Sequence of chain 1.D:
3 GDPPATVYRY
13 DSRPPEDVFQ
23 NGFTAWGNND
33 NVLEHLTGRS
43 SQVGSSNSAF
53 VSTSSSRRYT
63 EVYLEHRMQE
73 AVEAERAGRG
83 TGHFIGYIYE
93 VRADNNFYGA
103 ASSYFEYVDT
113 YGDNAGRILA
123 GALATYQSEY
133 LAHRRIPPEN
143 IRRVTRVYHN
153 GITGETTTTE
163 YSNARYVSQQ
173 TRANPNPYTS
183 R

This small molecule binds to this protein.
Small molecule (SMILES): NC(=O)c1cccc(N[C@H]2O[C@H](COP(=O)(O)OP(=O)(O)OC[C@H]3O[C@@H](n4cnc5c(N)ncnc54)[C@H](O)[C@@H]3O)[C@@H](O)[C@H]2O)c1

Binding-site contacts:
Ligand atom O3B contacts residue SER14 of chain 1.D at 3.3 Å (h-bond).
Ligand atom C4A contacts residue TRP28 of chain 1.D at 3.2 Å (hydrophobic).
Ligand atom O2A contacts residue SER43 of chain 1.D at 3.2 Å.
Ligand atom C1D contacts residue SER54 of chain 1.D at 3.5 Å.
Ligand atom C5N contacts residue THR55 of chain 1.D at 3.4 Å.
Ligand atom O2A contacts residue TRP28 of chain 1.D at 2.9 Å (h-bond).
Ligand atom O7N contacts residue TYR12 of chain 1.D at 2.9 Å (h-bond).
Ligand atom C8A contacts residue TRP28 of chain 1.D at 3.5 Å (hydrophobic).
Ligand atom O4B contacts residue GLN44 of chain 1.D at 3.2 Å.
Ligand atom C5A contacts residue TRP28 of chain 1.D at 3.4 Å (hydrophobic).
Ligand atom O2D contacts residue GLU131 of chain 1.D at 2.7 Å (salt-bridge).
Ligand atom N9A contacts residue TRP28 of chain 1.D at 3.3 Å.
Ligand atom N7N contacts residue TYR65 of chain 1.D at 3.5 Å.
Ligand atom N8N contacts residue GLU131 of chain 1.D at 3.2 Å (salt-bridge).
Ligand atom O2N contacts residue TYR65 of chain 1.D at 2.6 Å (h-bond).
Ligand atom O2A contacts residue GLN44 of chain 1.D at 3.0 Å (h-bond).
Ligand atom C2B contacts residue ASP13 of chain 1.D at 3.5 Å.
Ligand atom O7N contacts residue THR62 of chain 1.D at 3.5 Å.
Ligand atom N7N contacts residue ARG11 of chain 1.D at 3.4 Å (salt-bridge).
Ligand atom N7A contacts residue ARG15 of chain 1.D at 3.5 Å (salt-bridge).
Ligand atom O2B contacts residue SER14 of chain 1.D at 2.6 Å (h-bond).
Ligand atom C2D contacts residue SER54 of chain 1.D at 3.4 Å.
Ligand atom O5B contacts residue ARG11 of chain 1.D at 3.3 Å (salt-bridge).
Ligand atom N6A contacts residue THR26 of chain 1.D at 2.9 Å (h-bond).
Ligand atom C6A contacts residue ARG15 of chain 1.D at 3.3 Å.
Ligand atom C6N contacts residue TYR61 of chain 1.D at 3.5 Å (hydrophobic).
Ligand atom C5N contacts residue TYR61 of chain 1.D at 3.4 Å (hydrophobic).
Ligand atom N1A contacts residue ARG15 of chain 1.D at 3.5 Å (salt-bridge).
Ligand atom C2D contacts residue GLU131 of chain 1.D at 3.3 Å.
Ligand atom C6N contacts residue GLU131 of chain 1.D at 3.4 Å.
Ligand atom N7A contacts residue TRP28 of chain 1.D at 3.5 Å.
Ligand atom C3D contacts residue HIS37 of chain 1.D at 3.4 Å.
Ligand atom N7N contacts residue TYR12 of chain 1.D at 3.3 Å (h-bond).
Ligand atom O1N contacts residue ARG11 of chain 1.D at 3.1 Å (salt-bridge).
Ligand atom N3A contacts residue TRP28 of chain 1.D at 3.4 Å.
Ligand atom C5A contacts residue ARG15 of chain 1.D at 3.4 Å.
Ligand atom O3D contacts residue LEU38 of chain 1.D at 3.0 Å (h-bond).
Ligand atom O1A contacts residue ARG11 of chain 1.D at 3.0 Å (salt-bridge).
Ligand atom C4B contacts residue GLN44 of chain 1.D at 3.2 Å.
Ligand atom O7N contacts residue ARG11 of chain 1.D at 3.5 Å.